Sequence of chain 1.B:
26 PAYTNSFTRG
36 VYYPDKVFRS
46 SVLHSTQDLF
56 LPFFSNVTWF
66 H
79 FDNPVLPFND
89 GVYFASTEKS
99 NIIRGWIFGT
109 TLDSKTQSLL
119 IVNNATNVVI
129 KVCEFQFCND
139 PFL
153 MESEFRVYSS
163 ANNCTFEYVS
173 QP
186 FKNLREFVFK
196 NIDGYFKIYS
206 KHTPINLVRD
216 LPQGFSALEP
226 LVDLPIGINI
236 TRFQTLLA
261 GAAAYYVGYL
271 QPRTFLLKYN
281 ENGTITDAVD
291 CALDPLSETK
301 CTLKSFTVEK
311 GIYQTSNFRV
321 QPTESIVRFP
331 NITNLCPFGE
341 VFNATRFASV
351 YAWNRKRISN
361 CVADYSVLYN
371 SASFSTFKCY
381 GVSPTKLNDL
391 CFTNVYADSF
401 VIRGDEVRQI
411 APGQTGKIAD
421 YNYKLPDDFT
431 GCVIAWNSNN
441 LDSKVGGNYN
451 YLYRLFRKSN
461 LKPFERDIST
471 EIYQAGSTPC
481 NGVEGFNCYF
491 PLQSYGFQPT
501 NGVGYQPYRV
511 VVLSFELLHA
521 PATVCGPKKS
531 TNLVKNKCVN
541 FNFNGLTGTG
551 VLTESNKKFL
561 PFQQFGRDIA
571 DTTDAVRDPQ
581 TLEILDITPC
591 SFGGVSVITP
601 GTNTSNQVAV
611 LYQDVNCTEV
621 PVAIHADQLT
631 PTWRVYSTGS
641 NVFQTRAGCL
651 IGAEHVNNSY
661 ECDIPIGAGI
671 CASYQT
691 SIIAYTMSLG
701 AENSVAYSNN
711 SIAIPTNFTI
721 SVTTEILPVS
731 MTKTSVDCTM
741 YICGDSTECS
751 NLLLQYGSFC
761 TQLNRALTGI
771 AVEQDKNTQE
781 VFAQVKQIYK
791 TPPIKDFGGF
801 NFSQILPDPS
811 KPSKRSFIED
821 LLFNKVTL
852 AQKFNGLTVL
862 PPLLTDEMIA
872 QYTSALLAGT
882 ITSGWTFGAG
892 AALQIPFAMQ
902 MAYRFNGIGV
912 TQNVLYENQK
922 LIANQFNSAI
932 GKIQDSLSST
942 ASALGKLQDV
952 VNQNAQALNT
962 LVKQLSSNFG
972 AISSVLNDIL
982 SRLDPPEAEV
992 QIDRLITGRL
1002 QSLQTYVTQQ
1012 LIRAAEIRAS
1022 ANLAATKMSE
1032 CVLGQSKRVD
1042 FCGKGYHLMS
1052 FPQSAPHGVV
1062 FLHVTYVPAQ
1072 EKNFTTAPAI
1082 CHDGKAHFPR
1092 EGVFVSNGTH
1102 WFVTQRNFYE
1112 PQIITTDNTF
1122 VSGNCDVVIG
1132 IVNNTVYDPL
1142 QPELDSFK

Binding-site contacts:
Ligand atom N2 contacts residue THR604 of chain 1.B at 3.9 Å.
Ligand atom C1 contacts residue THR604 of chain 1.B at 4.0 Å.
Ligand atom C5 contacts residue ASN603 of chain 1.B at 3.7 Å.
Ligand atom C2 contacts residue THR604 of chain 1.B at 4.4 Å.
Ligand atom N2 contacts residue ASN603 of chain 1.B at 2.9 Å (h-bond).
Ligand atom O7 contacts residue ASN603 of chain 1.B at 3.3 Å (h-bond).
Ligand atom C1 contacts residue ASN603 of chain 1.B at 1.4 Å.
Ligand atom C3 contacts residue ASN603 of chain 1.B at 3.8 Å.
Ligand atom C8 contacts residue ASN603 of chain 1.B at 3.4 Å.
Ligand atom O5 contacts residue ASN603 of chain 1.B at 2.4 Å (h-bond).
Ligand atom C2 contacts residue ASN603 of chain 1.B at 2.5 Å.
Ligand atom C7 contacts residue ASN603 of chain 1.B at 3.3 Å.
Ligand atom C4 contacts residue ASN603 of chain 1.B at 4.3 Å.
Ligand atom C8 contacts residue THR604 of chain 1.B at 4.2 Å.

A protein and the small-molecule ligand that binds it are described below.
Small molecule (SMILES): CC(=O)N[C@@H]1[C@@H](O)[C@H](O)[C@@H](CO)O[C@H]1O